Sequence of chain 1.B:
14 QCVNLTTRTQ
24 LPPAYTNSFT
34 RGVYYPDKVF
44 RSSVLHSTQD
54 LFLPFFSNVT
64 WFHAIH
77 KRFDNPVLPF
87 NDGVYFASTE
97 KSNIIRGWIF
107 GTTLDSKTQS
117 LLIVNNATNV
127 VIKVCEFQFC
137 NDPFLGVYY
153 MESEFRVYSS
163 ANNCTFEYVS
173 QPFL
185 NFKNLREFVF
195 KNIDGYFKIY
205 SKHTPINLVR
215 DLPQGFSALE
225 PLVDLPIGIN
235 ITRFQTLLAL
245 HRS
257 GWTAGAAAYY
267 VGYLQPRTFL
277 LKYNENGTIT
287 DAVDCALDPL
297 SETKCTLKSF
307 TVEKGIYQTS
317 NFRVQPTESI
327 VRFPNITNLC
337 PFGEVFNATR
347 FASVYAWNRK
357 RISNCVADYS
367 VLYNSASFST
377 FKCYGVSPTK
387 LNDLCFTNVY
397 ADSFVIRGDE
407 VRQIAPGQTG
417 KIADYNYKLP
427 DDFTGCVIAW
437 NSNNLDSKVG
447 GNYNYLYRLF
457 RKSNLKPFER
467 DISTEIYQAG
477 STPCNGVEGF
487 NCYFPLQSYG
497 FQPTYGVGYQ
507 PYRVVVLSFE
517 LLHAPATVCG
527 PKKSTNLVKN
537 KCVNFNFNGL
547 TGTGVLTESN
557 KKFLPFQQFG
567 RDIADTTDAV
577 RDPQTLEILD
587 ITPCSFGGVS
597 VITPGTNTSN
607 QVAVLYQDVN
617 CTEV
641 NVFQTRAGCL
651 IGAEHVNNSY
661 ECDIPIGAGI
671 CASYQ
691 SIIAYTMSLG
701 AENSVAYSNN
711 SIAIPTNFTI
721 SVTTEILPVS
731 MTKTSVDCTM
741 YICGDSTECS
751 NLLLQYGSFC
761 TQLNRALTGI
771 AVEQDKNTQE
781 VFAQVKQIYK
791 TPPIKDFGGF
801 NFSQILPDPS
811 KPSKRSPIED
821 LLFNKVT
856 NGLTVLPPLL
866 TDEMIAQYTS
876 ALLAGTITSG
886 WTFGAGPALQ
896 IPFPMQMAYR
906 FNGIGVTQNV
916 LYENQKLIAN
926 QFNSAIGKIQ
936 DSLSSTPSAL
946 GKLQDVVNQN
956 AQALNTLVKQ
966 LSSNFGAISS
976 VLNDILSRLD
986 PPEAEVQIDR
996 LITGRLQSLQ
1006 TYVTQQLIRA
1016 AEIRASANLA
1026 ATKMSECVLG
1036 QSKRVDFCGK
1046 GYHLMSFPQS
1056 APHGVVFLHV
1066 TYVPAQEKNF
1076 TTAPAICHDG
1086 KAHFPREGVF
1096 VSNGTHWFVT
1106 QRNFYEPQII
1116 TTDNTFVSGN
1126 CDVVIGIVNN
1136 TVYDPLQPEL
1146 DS

This small molecule binds to this protein.
Small molecule (SMILES): CC(=O)N[C@@H]1[C@@H](O)[C@H](O)[C@@H](CO)O[C@H]1O

Binding-site contacts:
Ligand atom O5 contacts residue GLN580 of chain 1.B at 3.8 Å.
Ligand atom O5 contacts residue PRO579 of chain 1.B at 4.4 Å.
Ligand atom O6 contacts residue ASN331 of chain 1.B at 4.2 Å.
Ligand atom C1 contacts residue ASN331 of chain 1.B at 1.4 Å.
Ligand atom C5 contacts residue GLN580 of chain 1.B at 3.9 Å.
Ligand atom C1 contacts residue GLN580 of chain 1.B at 4.4 Å.
Ligand atom C6 contacts residue PRO579 of chain 1.B at 3.9 Å (hydrophobic).
Ligand atom C3 contacts residue ASN331 of chain 1.B at 3.8 Å.
Ligand atom C4 contacts residue GLN580 of chain 1.B at 3.3 Å.
Ligand atom C2 contacts residue ASN331 of chain 1.B at 2.5 Å.
Ligand atom C3 contacts residue GLN580 of chain 1.B at 3.9 Å.
Ligand atom O7 contacts residue ASN331 of chain 1.B at 3.3 Å (h-bond).
Ligand atom C6 contacts residue GLN580 of chain 1.B at 4.0 Å.
Ligand atom C4 contacts residue ASN331 of chain 1.B at 4.2 Å.
Ligand atom O4 contacts residue GLN580 of chain 1.B at 4.3 Å.
Ligand atom O7 contacts residue GLN580 of chain 1.B at 4.5 Å.
Ligand atom C8 contacts residue ASN331 of chain 1.B at 4.4 Å.
Ligand atom C2 contacts residue GLN580 of chain 1.B at 3.9 Å.
Ligand atom O6 contacts residue PRO579 of chain 1.B at 3.2 Å (h-bond).
Ligand atom O3 contacts residue GLN580 of chain 1.B at 4.0 Å.
Ligand atom N2 contacts residue ASN331 of chain 1.B at 2.9 Å (h-bond).
Ligand atom C7 contacts residue ASN331 of chain 1.B at 3.3 Å.
Ligand atom C5 contacts residue ASN331 of chain 1.B at 3.7 Å.
Ligand atom O5 contacts residue ASN331 of chain 1.B at 2.4 Å (h-bond).